Sequence of chain 19.C:
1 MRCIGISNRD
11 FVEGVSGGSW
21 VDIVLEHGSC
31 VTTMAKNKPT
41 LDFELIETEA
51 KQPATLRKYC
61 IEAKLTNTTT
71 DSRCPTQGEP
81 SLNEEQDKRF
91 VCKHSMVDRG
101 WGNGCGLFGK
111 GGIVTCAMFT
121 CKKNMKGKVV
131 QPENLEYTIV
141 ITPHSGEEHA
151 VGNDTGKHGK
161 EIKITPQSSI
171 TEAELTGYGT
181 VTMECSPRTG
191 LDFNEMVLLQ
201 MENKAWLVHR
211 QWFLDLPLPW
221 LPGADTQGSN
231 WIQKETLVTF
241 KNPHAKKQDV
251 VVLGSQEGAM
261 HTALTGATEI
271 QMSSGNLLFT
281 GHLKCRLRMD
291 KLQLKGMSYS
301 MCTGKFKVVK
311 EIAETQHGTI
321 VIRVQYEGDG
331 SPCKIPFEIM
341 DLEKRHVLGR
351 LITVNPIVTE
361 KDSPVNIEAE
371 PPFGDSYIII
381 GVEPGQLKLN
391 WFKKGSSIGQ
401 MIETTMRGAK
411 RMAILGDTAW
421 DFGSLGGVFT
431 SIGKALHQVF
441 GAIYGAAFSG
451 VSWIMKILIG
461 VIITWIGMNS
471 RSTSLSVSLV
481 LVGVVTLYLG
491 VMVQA

Binding-site contacts:
Ligand atom O5 contacts residue ASN153 of chain 19.C at 2.2 Å (h-bond).
Ligand atom C8 contacts residue HIS149 of chain 19.C at 3.5 Å.
Ligand atom C7 contacts residue GLY102 of chain 19.E at 4.0 Å.
Ligand atom C5 contacts residue HIS158 of chain 19.C at 4.2 Å.
Ligand atom O3 contacts residue HIS149 of chain 19.C at 4.2 Å.
Ligand atom C5 contacts residue ASN153 of chain 19.C at 3.6 Å.
Ligand atom C5 contacts residue GLY156 of chain 19.C at 4.0 Å.
Ligand atom O5 contacts residue HIS149 of chain 19.C at 3.8 Å.
Ligand atom C6 contacts residue HIS149 of chain 19.C at 4.1 Å.
Ligand atom C3 contacts residue HIS149 of chain 19.C at 4.3 Å.
Ligand atom C6 contacts residue HIS158 of chain 19.C at 3.9 Å.
Ligand atom C1 contacts residue THR155 of chain 19.C at 3.7 Å.
Ligand atom O6 contacts residue HIS149 of chain 19.C at 3.6 Å.
Ligand atom C5 contacts residue HIS149 of chain 19.C at 3.6 Å.
Ligand atom C4 contacts residue HIS149 of chain 19.C at 3.7 Å.
Ligand atom C4 contacts residue ASN153 of chain 19.C at 4.2 Å.
Ligand atom C2 contacts residue ASN153 of chain 19.C at 2.6 Å.
Ligand atom O5 contacts residue THR155 of chain 19.C at 3.8 Å.
Ligand atom C8 contacts residue TRP101 of chain 19.E at 4.4 Å (hydrophobic).
Ligand atom C8 contacts residue ASN153 of chain 19.C at 3.9 Å.
Ligand atom O7 contacts residue ASN153 of chain 19.C at 4.0 Å.
Ligand atom C7 contacts residue ASN153 of chain 19.C at 3.6 Å.
Ligand atom O6 contacts residue HIS158 of chain 19.C at 3.4 Å.
Ligand atom O7 contacts residue TRP101 of chain 19.E at 3.4 Å (h-bond).
Ligand atom C1 contacts residue HIS149 of chain 19.C at 3.7 Å.
Ligand atom C1 contacts residue ASN153 of chain 19.C at 1.4 Å.
Ligand atom O7 contacts residue GLY102 of chain 19.E at 3.0 Å (h-bond).
Ligand atom C6 contacts residue GLY156 of chain 19.C at 3.8 Å.
Ligand atom O7 contacts residue ASN103 of chain 19.E at 4.5 Å.
Ligand atom N2 contacts residue ASN153 of chain 19.C at 3.2 Å (h-bond).
Ligand atom C7 contacts residue TRP101 of chain 19.E at 4.3 Å (hydrophobic).
Ligand atom C2 contacts residue HIS149 of chain 19.C at 3.6 Å.
Ligand atom O5 contacts residue HIS158 of chain 19.C at 3.2 Å.
Ligand atom C8 contacts residue ALA150 of chain 19.C at 4.5 Å (hydrophobic).
Ligand atom O5 contacts residue GLY156 of chain 19.C at 3.9 Å.
Ligand atom C1 contacts residue HIS158 of chain 19.C at 4.1 Å.
Ligand atom C3 contacts residue ASN153 of chain 19.C at 3.9 Å.

A protein and the small-molecule ligand that binds it are described below.
Small molecule (SMILES): CC(=O)N[C@H]1[C@H](O[C@H]2[C@H](O)[C@@H](NC(C)=O)CO[C@@H]2CO)O[C@H](CO)[C@@H](O)[C@@H]1O

Sequence of chain 19.E:
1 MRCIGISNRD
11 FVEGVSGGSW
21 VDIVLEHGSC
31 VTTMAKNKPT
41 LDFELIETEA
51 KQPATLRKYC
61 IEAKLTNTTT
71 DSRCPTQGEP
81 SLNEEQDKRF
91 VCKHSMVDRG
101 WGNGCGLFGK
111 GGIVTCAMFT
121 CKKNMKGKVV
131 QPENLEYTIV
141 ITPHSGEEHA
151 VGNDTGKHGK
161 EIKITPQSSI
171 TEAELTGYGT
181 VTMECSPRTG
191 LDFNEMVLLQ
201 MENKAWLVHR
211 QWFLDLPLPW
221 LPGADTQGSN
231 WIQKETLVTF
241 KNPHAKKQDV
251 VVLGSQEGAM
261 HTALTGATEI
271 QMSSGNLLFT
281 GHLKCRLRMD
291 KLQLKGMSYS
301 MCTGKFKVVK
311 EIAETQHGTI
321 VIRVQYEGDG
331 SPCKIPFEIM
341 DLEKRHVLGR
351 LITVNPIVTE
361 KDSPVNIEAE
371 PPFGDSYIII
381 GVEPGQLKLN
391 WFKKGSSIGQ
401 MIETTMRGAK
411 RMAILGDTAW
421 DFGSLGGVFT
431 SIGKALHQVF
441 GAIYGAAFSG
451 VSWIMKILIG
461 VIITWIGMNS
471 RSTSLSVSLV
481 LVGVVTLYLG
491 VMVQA